Binding-site contacts:
Ligand atom O1P contacts residue LYS78 of chain 1.A at 2.7 Å (salt-bridge).
Ligand atom C2 contacts residue ASP77 of chain 1.A at 4.0 Å.
Ligand atom C5M contacts residue ARG35 of chain 1.A at 3.7 Å.
Ligand atom C5' contacts residue ARG81 of chain 1.A at 4.0 Å.
Ligand atom O5' contacts residue ARG35 of chain 1.A at 3.6 Å.
Ligand atom N3 contacts residue LEU83 of chain 1.A at 3.9 Å.
Ligand atom P2 contacts residue CA1 of chain 1.B at 4.1 Å.
Ligand atom P2 contacts residue ARG81 of chain 1.A at 4.0 Å.
Ligand atom C2 contacts residue TYR109 of chain 1.A at 3.9 Å (hydrophobic).
Ligand atom O2 contacts residue TYR109 of chain 1.A at 4.1 Å.
Ligand atom O4P contacts residue ARG35 of chain 1.A at 2.9 Å (salt-bridge).
Ligand atom O6P contacts residue GLU43 of chain 1.A at 3.9 Å.
Ligand atom O1P contacts residue TYR79 of chain 1.A at 3.5 Å (h-bond).
Ligand atom C2' contacts residue TYR109 of chain 1.A at 3.6 Å (hydrophobic).
Ligand atom C4 contacts residue TYR109 of chain 1.A at 3.6 Å (hydrophobic).
Ligand atom O4 contacts residue TYR109 of chain 1.A at 3.9 Å.
Ligand atom C2' contacts residue TYR107 of chain 1.A at 3.7 Å (hydrophobic).
Ligand atom C5 contacts residue TYR107 of chain 1.A at 4.0 Å (hydrophobic).
Ligand atom O4 contacts residue LEU37 of chain 1.A at 3.8 Å.
Ligand atom C5M contacts residue LEU36 of chain 1.A at 4.0 Å (hydrophobic).
Ligand atom O2P contacts residue TYR79 of chain 1.A at 2.7 Å (h-bond).
Ligand atom P2 contacts residue ARG35 of chain 1.A at 3.6 Å.
Ligand atom O3' contacts residue LYS78 of chain 1.A at 3.6 Å (salt-bridge).
Ligand atom O5P contacts residue ASP40 of chain 1.A at 3.4 Å (salt-bridge).
Ligand atom O5P contacts residue ARG35 of chain 1.A at 2.9 Å (salt-bridge).
Ligand atom C4 contacts residue LEU83 of chain 1.A at 3.7 Å (hydrophobic).
Ligand atom O5P contacts residue CA1 of chain 1.B at 3.1 Å.
Ligand atom C5' contacts residue TYR107 of chain 1.A at 3.6 Å (hydrophobic).
Ligand atom P1 contacts residue TYR79 of chain 1.A at 3.6 Å.
Ligand atom C5 contacts residue LEU83 of chain 1.A at 4.0 Å (hydrophobic).
Ligand atom C5M contacts residue TYR107 of chain 1.A at 3.7 Å (hydrophobic).
Ligand atom O4' contacts residue ARG81 of chain 1.A at 3.0 Å (salt-bridge).
Ligand atom O4P contacts residue ARG81 of chain 1.A at 2.8 Å (salt-bridge).
Ligand atom C4' contacts residue ARG81 of chain 1.A at 3.8 Å.
Ligand atom O2 contacts residue ASP77 of chain 1.A at 3.9 Å.
Ligand atom C3' contacts residue TYR107 of chain 1.A at 3.8 Å (hydrophobic).
Ligand atom N3 contacts residue TYR109 of chain 1.A at 3.5 Å.
Ligand atom P1 contacts residue LYS78 of chain 1.A at 3.8 Å.
Ligand atom O5' contacts residue ARG81 of chain 1.A at 3.0 Å (salt-bridge).
Ligand atom O4 contacts residue LEU83 of chain 1.A at 3.7 Å.

Sequence of chain 1.A:
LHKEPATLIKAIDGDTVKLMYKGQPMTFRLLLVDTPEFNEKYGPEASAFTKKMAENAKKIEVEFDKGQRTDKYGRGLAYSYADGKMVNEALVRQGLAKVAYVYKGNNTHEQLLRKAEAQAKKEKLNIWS

This small molecule binds to this protein.
Small molecule (SMILES): Cc1cn([C@H]2C[C@H](OP(=O)(O)O)[C@@H](COP(=O)(O)O)O2)c(=O)[nH]c1=O